Binding-site contacts:
Ligand atom CBF contacts residue ASP224 of chain 1.E at 1.8 Å.
Ligand atom CBI contacts residue ASP224 of chain 1.E at 3.6 Å.
Ligand atom CAZ contacts residue ARG276 of chain 1.E at 4.3 Å.
Ligand atom CBL contacts residue ASP224 of chain 1.E at 2.3 Å.
Ligand atom CBL contacts residue GLY223 of chain 1.E at 4.4 Å.
Ligand atom CBD contacts residue ASP224 of chain 1.E at 3.9 Å.
Ligand atom CBR contacts residue ARG276 of chain 1.E at 3.4 Å.
Ligand atom OBS contacts residue ASP224 of chain 1.E at 4.4 Å.
Ligand atom OBV contacts residue ASP224 of chain 1.E at 3.9 Å.
Ligand atom CBH contacts residue ASP224 of chain 1.E at 3.4 Å.
Ligand atom OBQ contacts residue LYS19 of chain 1.E at 3.5 Å (salt-bridge).
Ligand atom CAE contacts residue LEU361 of chain 1.E at 4.5 Å (hydrophobic).
Ligand atom OBS contacts residue GLY223 of chain 1.E at 4.3 Å.
Ligand atom OAF contacts residue LEU273 of chain 1.E at 4.5 Å.
Ligand atom OAG contacts residue LEU228 of chain 1.E at 4.2 Å.
Ligand atom CBN contacts residue ARG276 of chain 1.E at 3.9 Å.
Ligand atom OBS contacts residue LYS19 of chain 1.E at 3.9 Å.
Ligand atom CAK contacts residue ASP224 of chain 1.E at 3.9 Å.
Ligand atom OAC contacts residue ASP224 of chain 1.E at 3.8 Å.
Ligand atom CBE contacts residue ASP224 of chain 1.E at 3.1 Å.
Ligand atom OAG contacts residue ASP224 of chain 1.E at 3.9 Å.
Ligand atom CBM contacts residue LEU217 of chain 1.E at 3.8 Å (hydrophobic).
Ligand atom CAN contacts residue PHE270 of chain 1.E at 3.8 Å (hydrophobic).
Ligand atom OAG contacts residue HIS227 of chain 1.E at 4.2 Å.
Ligand atom CAI contacts residue ARG359 of chain 1.E at 3.8 Å.
Ligand atom CBL contacts residue HIS227 of chain 1.E at 4.1 Å.
Ligand atom CAO contacts residue LEU215 of chain 1.E at 3.6 Å (hydrophobic).
Ligand atom OBJ contacts residue ASP224 of chain 1.E at 3.3 Å (salt-bridge).
Ligand atom OAF contacts residue PRO272 of chain 1.E at 4.4 Å.
Ligand atom CBB contacts residue ASP224 of chain 1.E at 4.2 Å.
Ligand atom CBC contacts residue ASP224 of chain 1.E at 3.2 Å.
Ligand atom CAP contacts residue LEU215 of chain 1.E at 3.5 Å (hydrophobic).
Ligand atom CBG contacts residue ASP224 of chain 1.E at 2.8 Å.
Ligand atom CAT contacts residue HIS227 of chain 1.E at 4.3 Å.
Ligand atom CAE contacts residue ARG359 of chain 1.E at 4.2 Å.
Ligand atom OBK contacts residue LEU361 of chain 1.E at 4.1 Å.
Ligand atom CAP contacts residue THR274 of chain 1.E at 3.7 Å.
Ligand atom OAH contacts residue ARG276 of chain 1.E at 3.8 Å.
Ligand atom CAX contacts residue ASP224 of chain 1.E at 4.4 Å.
Ligand atom CBM contacts residue ASP224 of chain 1.E at 2.8 Å.

A small-molecule ligand and the protein it binds are described below.
Small molecule (SMILES): CC(=O)O[C@H]1[C@H]2[C@H]([C@@H]3[C@@H](O)[C@@H]4[C@H]([C@H](C)C[C@]5(O)OC(=O)[C@@](C)(O)[C@]45C)[C@@]3(C)[C@H]1OC(C)=O)[C@@H](O)C(=O)[C@H]1C[C@@H]3O[C@@H]3[C@H](OC(C)=O)[C@]21C

Sequence of chain 1.E:
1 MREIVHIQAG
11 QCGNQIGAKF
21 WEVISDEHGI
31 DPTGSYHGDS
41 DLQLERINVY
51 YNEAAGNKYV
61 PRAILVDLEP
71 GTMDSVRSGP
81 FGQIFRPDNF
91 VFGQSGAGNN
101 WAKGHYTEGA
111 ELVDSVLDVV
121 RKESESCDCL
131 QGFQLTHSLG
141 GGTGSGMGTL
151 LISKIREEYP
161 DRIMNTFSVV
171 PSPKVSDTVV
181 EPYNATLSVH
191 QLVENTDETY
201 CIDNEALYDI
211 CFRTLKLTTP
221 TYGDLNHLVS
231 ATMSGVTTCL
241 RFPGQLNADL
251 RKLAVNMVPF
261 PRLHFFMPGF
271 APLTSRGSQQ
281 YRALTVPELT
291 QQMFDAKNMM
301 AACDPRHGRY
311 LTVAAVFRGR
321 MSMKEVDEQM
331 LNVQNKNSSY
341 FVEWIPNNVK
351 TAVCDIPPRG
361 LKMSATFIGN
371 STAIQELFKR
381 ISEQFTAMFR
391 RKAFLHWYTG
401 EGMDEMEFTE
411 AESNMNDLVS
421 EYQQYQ